A protein and the small-molecule ligand that binds it are described below.
Small molecule (SMILES): CC(=O)N[C@H]1[C@H](O[C@H]2[C@H](O)[C@@H](NC(C)=O)CO[C@@H]2CO)O[C@H](CO)[C@@H](O[C@@H]2O[C@H](CO)[C@@H](O)[C@H](O)[C@@H]2O)[C@@H]1O

Sequence of chain 1.B:
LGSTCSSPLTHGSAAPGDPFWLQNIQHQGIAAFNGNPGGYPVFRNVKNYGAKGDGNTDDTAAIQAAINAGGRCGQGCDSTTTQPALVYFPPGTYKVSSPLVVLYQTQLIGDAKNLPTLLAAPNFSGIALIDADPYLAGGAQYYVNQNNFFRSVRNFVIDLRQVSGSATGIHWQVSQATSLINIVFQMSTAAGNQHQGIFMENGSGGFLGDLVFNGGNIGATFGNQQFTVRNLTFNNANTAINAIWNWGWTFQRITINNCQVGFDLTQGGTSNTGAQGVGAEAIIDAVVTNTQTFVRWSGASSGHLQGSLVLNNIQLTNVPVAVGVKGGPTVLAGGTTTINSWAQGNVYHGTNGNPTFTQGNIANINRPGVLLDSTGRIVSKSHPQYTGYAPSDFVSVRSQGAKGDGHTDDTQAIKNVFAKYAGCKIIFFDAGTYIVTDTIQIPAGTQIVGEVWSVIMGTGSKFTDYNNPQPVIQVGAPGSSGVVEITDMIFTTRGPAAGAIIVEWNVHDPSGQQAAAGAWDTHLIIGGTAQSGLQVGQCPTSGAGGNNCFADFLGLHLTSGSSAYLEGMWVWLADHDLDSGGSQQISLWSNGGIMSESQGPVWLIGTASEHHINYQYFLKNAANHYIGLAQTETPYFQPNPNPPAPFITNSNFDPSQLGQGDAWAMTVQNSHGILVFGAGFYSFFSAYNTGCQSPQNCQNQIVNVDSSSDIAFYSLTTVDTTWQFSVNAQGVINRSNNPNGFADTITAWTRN

Binding-site contacts:
Ligand atom C7 contacts residue SER386 of chain 1.B at 3.8 Å.
Ligand atom C1 contacts residue ASN237 of chain 1.B at 1.4 Å.
Ligand atom C5 contacts residue ASP216 of chain 1.B at 4.5 Å.
Ligand atom N2 contacts residue ASN237 of chain 1.B at 2.7 Å (h-bond).
Ligand atom C6 contacts residue ASN188 of chain 1.B at 3.8 Å.
Ligand atom C8 contacts residue SER386 of chain 1.B at 3.8 Å.
Ligand atom C2 contacts residue ASP216 of chain 1.B at 4.2 Å.
Ligand atom C8 contacts residue ARG259 of chain 1.B at 3.3 Å.
Ligand atom C4 contacts residue ASN237 of chain 1.B at 4.2 Å.
Ligand atom O5 contacts residue ASN237 of chain 1.B at 2.4 Å (h-bond).
Ligand atom C8 contacts residue VAL218 of chain 1.B at 4.3 Å (hydrophobic).
Ligand atom C2 contacts residue ASN237 of chain 1.B at 2.3 Å.
Ligand atom O7 contacts residue ARG236 of chain 1.B at 3.9 Å.
Ligand atom N2 contacts residue ASN188 of chain 1.B at 4.5 Å.
Ligand atom O7 contacts residue SER386 of chain 1.B at 3.3 Å (h-bond).
Ligand atom C7 contacts residue ASN237 of chain 1.B at 3.0 Å.
Ligand atom O6 contacts residue ASN188 of chain 1.B at 3.0 Å (h-bond).
Ligand atom O5 contacts residue ASP216 of chain 1.B at 3.5 Å.
Ligand atom C1 contacts residue ASP216 of chain 1.B at 3.8 Å.
Ligand atom O7 contacts residue ASP216 of chain 1.B at 4.0 Å.
Ligand atom C6 contacts residue VAL218 of chain 1.B at 4.3 Å (hydrophobic).
Ligand atom O7 contacts residue ASN237 of chain 1.B at 3.2 Å (h-bond).
Ligand atom C5 contacts residue ASN237 of chain 1.B at 3.7 Å.
Ligand atom C8 contacts residue ASN237 of chain 1.B at 4.1 Å.
Ligand atom C8 contacts residue VAL190 of chain 1.B at 3.6 Å (hydrophobic).
Ligand atom C3 contacts residue ASN237 of chain 1.B at 3.7 Å.
Ligand atom C6 contacts residue ASP216 of chain 1.B at 3.7 Å.
Ligand atom O6 contacts residue ASP216 of chain 1.B at 3.5 Å (salt-bridge).